Sequence of chain 1.D:
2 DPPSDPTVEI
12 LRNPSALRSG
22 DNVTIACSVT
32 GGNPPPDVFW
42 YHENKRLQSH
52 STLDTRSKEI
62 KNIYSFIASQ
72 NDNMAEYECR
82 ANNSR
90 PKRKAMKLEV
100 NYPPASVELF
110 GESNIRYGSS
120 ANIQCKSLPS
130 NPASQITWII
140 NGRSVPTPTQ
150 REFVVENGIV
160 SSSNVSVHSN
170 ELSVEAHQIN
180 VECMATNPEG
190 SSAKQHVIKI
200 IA

Binding-site contacts:
Ligand atom O7 contacts residue PHE67 of chain 1.D at 4.3 Å.
Ligand atom C3 contacts residue SER66 of chain 1.D at 4.2 Å.
Ligand atom C8 contacts residue ASN23 of chain 1.D at 3.6 Å.
Ligand atom C1 contacts residue SER66 of chain 1.D at 4.0 Å.
Ligand atom C2 contacts residue ASN23 of chain 1.D at 2.5 Å.
Ligand atom C8 contacts residue ILE68 of chain 1.D at 4.2 Å (hydrophobic).
Ligand atom O7 contacts residue SER66 of chain 1.D at 3.2 Å (h-bond).
Ligand atom N2 contacts residue SER66 of chain 1.D at 2.7 Å (h-bond).
Ligand atom O5 contacts residue ASN23 of chain 1.D at 2.4 Å (h-bond).
Ligand atom C7 contacts residue SER66 of chain 1.D at 3.3 Å.
Ligand atom O7 contacts residue ASN23 of chain 1.D at 3.3 Å (h-bond).
Ligand atom C1 contacts residue ASN23 of chain 1.D at 1.4 Å.
Ligand atom C7 contacts residue ILE68 of chain 1.D at 4.3 Å (hydrophobic).
Ligand atom C2 contacts residue SER66 of chain 1.D at 3.7 Å.
Ligand atom C3 contacts residue ASN23 of chain 1.D at 3.8 Å.
Ligand atom C4 contacts residue ASN23 of chain 1.D at 4.2 Å.
Ligand atom N2 contacts residue ASN23 of chain 1.D at 2.7 Å (h-bond).
Ligand atom O7 contacts residue ILE68 of chain 1.D at 3.9 Å.
Ligand atom C5 contacts residue ASN23 of chain 1.D at 3.6 Å.
Ligand atom C7 contacts residue ASN23 of chain 1.D at 3.0 Å.

A protein and the small-molecule ligand that binds it are described below.
Small molecule (SMILES): CC(=O)N[C@@H]1[C@@H](O)[C@H](O)[C@@H](CO)O[C@H]1O